Binding-site contacts:
Ligand atom C4 contacts residue ARG66 of chain 1.N at 3.8 Å.
Ligand atom C4 contacts residue TRP340 of chain 1.N at 3.7 Å (hydrophobic).
Ligand atom O2 contacts residue ALA63 of chain 1.N at 3.4 Å.
Ligand atom C2 contacts residue TRP62 of chain 1.N at 3.9 Å (hydrophobic).
Ligand atom O3 contacts residue ARG66 of chain 1.N at 2.8 Å (salt-bridge).
Ligand atom O2 contacts residue LYS15 of chain 1.N at 2.8 Å (salt-bridge).
Ligand atom O2 contacts residue GLU111 of chain 1.N at 2.6 Å (salt-bridge).
Ligand atom O2 contacts residue ASP65 of chain 1.N at 2.7 Å (salt-bridge).
Ligand atom O5 contacts residue TYR155 of chain 1.N at 3.4 Å.
Ligand atom C6 contacts residue PRO154 of chain 1.N at 3.9 Å (hydrophobic).
Ligand atom C6 contacts residue GLU153 of chain 1.N at 3.3 Å.
Ligand atom O5 contacts residue ASP14 of chain 1.N at 3.9 Å.
Ligand atom C1 contacts residue LYS15 of chain 1.N at 3.8 Å.
Ligand atom C2 contacts residue ASP65 of chain 1.N at 3.4 Å.
Ligand atom O3 contacts residue GLU111 of chain 1.N at 3.8 Å.
Ligand atom O3 contacts residue TRP62 of chain 1.N at 3.2 Å (h-bond).
Ligand atom O5 contacts residue TRP340 of chain 1.N at 3.9 Å.
Ligand atom C3 contacts residue ASP65 of chain 1.N at 3.6 Å.
Ligand atom C1 contacts residue TYR155 of chain 1.N at 3.6 Å (hydrophobic).
Ligand atom O4 contacts residue ARG66 of chain 1.N at 2.8 Å (salt-bridge).
Ligand atom O3 contacts residue ALA63 of chain 1.N at 3.3 Å.
Ligand atom O6 contacts residue GLU153 of chain 1.N at 2.5 Å (salt-bridge).
Ligand atom C3 contacts residue TRP62 of chain 1.N at 3.5 Å (hydrophobic).
Ligand atom O3 contacts residue TRP340 of chain 1.N at 3.9 Å.
Ligand atom C2 contacts residue LYS15 of chain 1.N at 3.9 Å.
Ligand atom C1 contacts residue ASP14 of chain 1.N at 3.5 Å.
Ligand atom C6 contacts residue TYR155 of chain 1.N at 4.0 Å (hydrophobic).
Ligand atom C2 contacts residue TRP230 of chain 1.N at 3.9 Å (hydrophobic).
Ligand atom O2 contacts residue TRP62 of chain 1.N at 3.2 Å (h-bond).
Ligand atom O1 contacts residue ASN12 of chain 1.N at 3.8 Å.
Ligand atom O6 contacts residue TYR155 of chain 1.N at 3.2 Å (h-bond).
Ligand atom O1 contacts residue ASP14 of chain 1.N at 2.8 Å (salt-bridge).
Ligand atom O6 contacts residue PHE156 of chain 1.N at 4.0 Å.
Ligand atom O3 contacts residue ASP65 of chain 1.N at 2.8 Å (salt-bridge).
Ligand atom C1 contacts residue TRP230 of chain 1.N at 3.8 Å (hydrophobic).
Ligand atom O6 contacts residue PRO154 of chain 1.N at 3.2 Å.
Ligand atom C2 contacts residue GLU111 of chain 1.N at 3.4 Å.
Ligand atom O1 contacts residue LYS15 of chain 1.N at 3.1 Å (salt-bridge).
Ligand atom C6 contacts residue TRP340 of chain 1.N at 3.7 Å (hydrophobic).
Ligand atom C5 contacts residue GLU153 of chain 1.N at 3.9 Å.

Sequence of chain 1.N:
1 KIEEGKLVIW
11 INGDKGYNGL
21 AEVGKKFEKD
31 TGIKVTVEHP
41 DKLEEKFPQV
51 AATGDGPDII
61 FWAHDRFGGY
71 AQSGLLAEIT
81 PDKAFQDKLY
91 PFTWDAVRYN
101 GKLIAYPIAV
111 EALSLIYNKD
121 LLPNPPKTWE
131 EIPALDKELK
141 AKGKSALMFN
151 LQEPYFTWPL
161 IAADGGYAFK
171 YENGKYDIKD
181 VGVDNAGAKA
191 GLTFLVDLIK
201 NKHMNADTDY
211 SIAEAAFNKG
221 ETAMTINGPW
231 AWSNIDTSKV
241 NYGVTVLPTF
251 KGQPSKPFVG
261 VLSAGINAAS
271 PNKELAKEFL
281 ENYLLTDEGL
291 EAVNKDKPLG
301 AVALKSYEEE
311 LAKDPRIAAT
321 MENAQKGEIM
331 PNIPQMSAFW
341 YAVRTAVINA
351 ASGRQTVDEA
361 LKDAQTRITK

The protein below binds the small molecule below.
Small molecule (SMILES): OC[C@H]1O[C@H](O[C@H]2[C@H](O)[C@@H](O)[C@@H](O)O[C@@H]2CO)[C@H](O)[C@@H](O)[C@@H]1O